Sequence of chain 1.C:
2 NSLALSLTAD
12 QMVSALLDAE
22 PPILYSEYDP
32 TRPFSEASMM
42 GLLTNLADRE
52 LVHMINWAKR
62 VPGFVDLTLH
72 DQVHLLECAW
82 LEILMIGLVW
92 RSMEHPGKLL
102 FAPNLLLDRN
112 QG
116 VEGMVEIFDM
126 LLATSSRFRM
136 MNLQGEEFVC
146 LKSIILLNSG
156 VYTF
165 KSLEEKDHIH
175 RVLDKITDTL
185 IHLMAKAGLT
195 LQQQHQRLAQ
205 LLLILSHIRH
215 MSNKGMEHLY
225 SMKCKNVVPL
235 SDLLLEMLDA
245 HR

Binding-site contacts:
Ligand atom O27 contacts residue ALA48 of chain 1.C at 3.5 Å.
Ligand atom C20 contacts residue ALA48 of chain 1.C at 3.9 Å (hydrophobic).
Ligand atom O01 contacts residue GLU51 of chain 1.C at 2.5 Å (salt-bridge).
Ligand atom C22 contacts residue LEU234 of chain 1.C at 3.6 Å (hydrophobic).
Ligand atom C21 contacts residue LEU223 of chain 1.C at 3.7 Å (hydrophobic).
Ligand atom C19 contacts residue LEU82 of chain 1.C at 3.6 Å (hydrophobic).
Ligand atom C04 contacts residue LEU85 of chain 1.C at 3.9 Å (hydrophobic).
Ligand atom C22 contacts residue LEU223 of chain 1.C at 3.6 Å (hydrophobic).
Ligand atom N18 contacts residue LEU82 of chain 1.C at 3.6 Å.
Ligand atom F13 contacts residue LEU223 of chain 1.C at 3.8 Å.
Ligand atom C23 contacts residue THR45 of chain 1.C at 3.0 Å.
Ligand atom C02 contacts residue ARG92 of chain 1.C at 3.8 Å.
Ligand atom C24 contacts residue THR45 of chain 1.C at 3.1 Å.
Ligand atom F15 contacts residue MET119 of chain 1.C at 3.6 Å.
Ligand atom C09 contacts residue PHE123 of chain 1.C at 3.9 Å (hydrophobic).
Ligand atom C03 contacts residue LEU89 of chain 1.C at 3.7 Å (hydrophobic).
Ligand atom C23 contacts residue MET226 of chain 1.C at 3.6 Å (hydrophobic).
Ligand atom C24 contacts residue LEU223 of chain 1.C at 3.8 Å (hydrophobic).
Ligand atom F14 contacts residue MET119 of chain 1.C at 3.3 Å.
Ligand atom C24 contacts residue MET41 of chain 1.C at 3.9 Å (hydrophobic).
Ligand atom F14 contacts residue HIS222 of chain 1.C at 3.3 Å.
Ligand atom C23 contacts residue LEU223 of chain 1.C at 3.6 Å (hydrophobic).
Ligand atom C12 contacts residue MET119 of chain 1.C at 3.9 Å (hydrophobic).
Ligand atom C02 contacts residue GLU51 of chain 1.C at 3.1 Å.
Ligand atom O01 contacts residue ARG92 of chain 1.C at 2.7 Å (salt-bridge).
Ligand atom C09 contacts residue LEU126 of chain 1.C at 3.4 Å (hydrophobic).
Ligand atom F14 contacts residue LEU223 of chain 1.C at 3.9 Å.
Ligand atom C10 contacts residue ILE122 of chain 1.C at 3.5 Å (hydrophobic).
Ligand atom C10 contacts residue MET119 of chain 1.C at 3.4 Å (hydrophobic).
Ligand atom F15 contacts residue ILE122 of chain 1.C at 2.8 Å.
Ligand atom C22 contacts residue LEU238 of chain 1.C at 3.7 Å (hydrophobic).
Ligand atom F13 contacts residue GLY219 of chain 1.C at 3.0 Å.
Ligand atom C21 contacts residue LEU238 of chain 1.C at 3.9 Å (hydrophobic).
Ligand atom C08 contacts residue PHE102 of chain 1.C at 3.6 Å (hydrophobic).
Ligand atom F15 contacts residue HIS222 of chain 1.C at 3.7 Å.
Ligand atom O27 contacts residue LEU44 of chain 1.C at 2.9 Å (h-bond).
Ligand atom C23 contacts residue LEU234 of chain 1.C at 3.5 Å (hydrophobic).
Ligand atom C28 contacts residue GLU51 of chain 1.C at 3.2 Å.
Ligand atom C03 contacts residue LEU85 of chain 1.C at 3.2 Å (hydrophobic).
Ligand atom C19 contacts residue ALA48 of chain 1.C at 3.9 Å (hydrophobic).

This small molecule binds to this protein.
Small molecule (SMILES): Oc1ccc(-c2c3cccc(C(F)(F)F)c3nn2Cc2ccccc2)c(O)c1